Binding-site contacts:
Ligand atom O5 contacts residue THR623 of chain 1.B at 3.7 Å.
Ligand atom C1 contacts residue THR623 of chain 1.B at 3.9 Å.
Ligand atom O5 contacts residue ASN621 of chain 1.B at 2.4 Å (h-bond).
Ligand atom C5 contacts residue THR623 of chain 1.B at 4.4 Å.
Ligand atom C7 contacts residue ILE851 of chain 1.A at 3.9 Å (hydrophobic).
Ligand atom C5 contacts residue ASN621 of chain 1.B at 3.7 Å.
Ligand atom N2 contacts residue GLN649 of chain 1.B at 4.3 Å.
Ligand atom C3 contacts residue ASN621 of chain 1.B at 3.6 Å.
Ligand atom O7 contacts residue CYS852 of chain 1.A at 3.7 Å.
Ligand atom O7 contacts residue ILE851 of chain 1.A at 3.6 Å.
Ligand atom C8 contacts residue GLN649 of chain 1.B at 3.9 Å.
Ligand atom C4 contacts residue ASN621 of chain 1.B at 4.2 Å.
Ligand atom C2 contacts residue ASN621 of chain 1.B at 2.4 Å.
Ligand atom C8 contacts residue CYS852 of chain 1.A at 3.9 Å (hydrophobic).
Ligand atom C8 contacts residue ASN621 of chain 1.B at 4.2 Å.
Ligand atom C8 contacts residue ILE851 of chain 1.A at 3.7 Å (hydrophobic).
Ligand atom N2 contacts residue ASN621 of chain 1.B at 2.7 Å (h-bond).
Ligand atom O6 contacts residue THR623 of chain 1.B at 4.2 Å.
Ligand atom C7 contacts residue CYS852 of chain 1.A at 4.3 Å (hydrophobic).
Ligand atom C1 contacts residue ASN621 of chain 1.B at 1.4 Å.
Ligand atom C7 contacts residue ASN621 of chain 1.B at 3.0 Å.
Ligand atom O7 contacts residue ASN621 of chain 1.B at 3.0 Å (h-bond).

The protein below binds the small molecule below.
Small molecule (SMILES): CC(=O)N[C@H]1[C@H](O[C@H]2[C@H](O)[C@@H](NC(C)=O)CO[C@@H]2CO)O[C@H](CO)[C@@H](O[C@@H]2O[C@H](CO)[C@@H](O)[C@H](O)[C@@H]2O)[C@@H]1O

Sequence of chain 1.B:
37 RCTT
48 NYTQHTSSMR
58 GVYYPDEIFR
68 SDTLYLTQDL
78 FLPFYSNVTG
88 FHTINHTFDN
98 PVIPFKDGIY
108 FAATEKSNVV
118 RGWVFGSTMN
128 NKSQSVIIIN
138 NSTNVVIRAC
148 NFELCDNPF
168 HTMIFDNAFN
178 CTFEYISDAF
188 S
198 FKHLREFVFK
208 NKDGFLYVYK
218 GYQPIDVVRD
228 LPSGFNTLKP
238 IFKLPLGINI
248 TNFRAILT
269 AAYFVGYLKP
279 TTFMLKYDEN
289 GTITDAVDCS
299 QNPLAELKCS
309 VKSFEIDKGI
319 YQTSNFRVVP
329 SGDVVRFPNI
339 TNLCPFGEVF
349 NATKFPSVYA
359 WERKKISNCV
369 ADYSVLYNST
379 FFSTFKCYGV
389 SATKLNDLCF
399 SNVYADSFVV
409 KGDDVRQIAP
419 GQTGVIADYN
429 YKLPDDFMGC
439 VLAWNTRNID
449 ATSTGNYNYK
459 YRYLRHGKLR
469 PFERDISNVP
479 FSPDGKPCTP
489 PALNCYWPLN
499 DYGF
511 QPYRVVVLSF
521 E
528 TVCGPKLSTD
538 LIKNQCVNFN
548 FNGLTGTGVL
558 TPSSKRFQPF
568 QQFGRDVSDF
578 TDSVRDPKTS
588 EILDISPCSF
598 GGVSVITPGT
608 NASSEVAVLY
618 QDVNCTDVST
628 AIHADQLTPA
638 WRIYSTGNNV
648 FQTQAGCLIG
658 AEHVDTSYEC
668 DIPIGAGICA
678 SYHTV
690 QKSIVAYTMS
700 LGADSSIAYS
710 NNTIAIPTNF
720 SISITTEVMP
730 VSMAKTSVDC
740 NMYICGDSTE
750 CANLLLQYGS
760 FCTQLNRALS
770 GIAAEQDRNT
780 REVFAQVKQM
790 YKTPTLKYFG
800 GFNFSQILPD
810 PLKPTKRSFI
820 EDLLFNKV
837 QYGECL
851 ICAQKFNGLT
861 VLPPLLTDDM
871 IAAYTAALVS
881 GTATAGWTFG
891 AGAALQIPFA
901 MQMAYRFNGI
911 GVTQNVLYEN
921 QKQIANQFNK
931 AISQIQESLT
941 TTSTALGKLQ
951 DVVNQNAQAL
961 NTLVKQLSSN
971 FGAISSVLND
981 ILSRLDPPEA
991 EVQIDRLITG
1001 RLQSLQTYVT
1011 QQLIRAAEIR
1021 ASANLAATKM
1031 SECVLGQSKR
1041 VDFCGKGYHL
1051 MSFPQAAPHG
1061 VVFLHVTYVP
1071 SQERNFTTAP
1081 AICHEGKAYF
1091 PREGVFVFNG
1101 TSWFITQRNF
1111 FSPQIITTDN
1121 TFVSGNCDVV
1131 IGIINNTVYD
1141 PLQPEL

Sequence of chain 1.A:
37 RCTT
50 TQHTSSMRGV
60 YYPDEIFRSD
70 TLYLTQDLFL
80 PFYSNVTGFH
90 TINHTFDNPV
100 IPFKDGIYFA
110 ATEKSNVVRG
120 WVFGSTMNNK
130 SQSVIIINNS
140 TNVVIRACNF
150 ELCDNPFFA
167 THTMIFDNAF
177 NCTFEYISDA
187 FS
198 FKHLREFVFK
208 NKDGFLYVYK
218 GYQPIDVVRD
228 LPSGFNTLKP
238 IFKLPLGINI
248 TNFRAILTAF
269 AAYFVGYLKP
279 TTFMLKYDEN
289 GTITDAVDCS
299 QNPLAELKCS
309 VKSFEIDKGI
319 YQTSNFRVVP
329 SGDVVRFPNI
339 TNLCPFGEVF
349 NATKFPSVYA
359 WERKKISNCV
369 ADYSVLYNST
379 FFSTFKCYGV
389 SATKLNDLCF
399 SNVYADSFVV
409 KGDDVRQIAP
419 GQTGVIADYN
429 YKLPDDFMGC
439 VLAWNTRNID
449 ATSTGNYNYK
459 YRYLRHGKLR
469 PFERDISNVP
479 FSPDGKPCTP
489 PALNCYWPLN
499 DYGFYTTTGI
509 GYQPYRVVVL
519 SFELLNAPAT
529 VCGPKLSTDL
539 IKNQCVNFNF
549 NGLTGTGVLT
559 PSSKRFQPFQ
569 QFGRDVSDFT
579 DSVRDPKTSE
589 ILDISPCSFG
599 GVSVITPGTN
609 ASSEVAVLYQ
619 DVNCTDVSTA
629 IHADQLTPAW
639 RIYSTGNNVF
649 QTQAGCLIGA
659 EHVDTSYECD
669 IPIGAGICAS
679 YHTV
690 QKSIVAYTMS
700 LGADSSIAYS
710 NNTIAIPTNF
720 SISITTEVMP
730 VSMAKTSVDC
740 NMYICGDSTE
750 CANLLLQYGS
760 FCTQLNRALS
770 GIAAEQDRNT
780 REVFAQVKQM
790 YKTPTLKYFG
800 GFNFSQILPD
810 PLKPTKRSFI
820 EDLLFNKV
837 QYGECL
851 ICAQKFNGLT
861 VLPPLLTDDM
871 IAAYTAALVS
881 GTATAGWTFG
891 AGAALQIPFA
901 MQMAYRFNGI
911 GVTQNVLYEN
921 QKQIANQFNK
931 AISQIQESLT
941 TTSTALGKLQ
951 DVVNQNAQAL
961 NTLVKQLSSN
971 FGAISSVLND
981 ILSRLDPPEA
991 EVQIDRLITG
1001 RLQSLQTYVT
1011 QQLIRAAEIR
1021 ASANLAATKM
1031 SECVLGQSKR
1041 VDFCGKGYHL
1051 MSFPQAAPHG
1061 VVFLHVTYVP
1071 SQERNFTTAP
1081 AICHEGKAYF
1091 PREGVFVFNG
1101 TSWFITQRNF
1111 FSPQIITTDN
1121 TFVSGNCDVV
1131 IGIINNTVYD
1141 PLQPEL